Sequence of chain 1.X:
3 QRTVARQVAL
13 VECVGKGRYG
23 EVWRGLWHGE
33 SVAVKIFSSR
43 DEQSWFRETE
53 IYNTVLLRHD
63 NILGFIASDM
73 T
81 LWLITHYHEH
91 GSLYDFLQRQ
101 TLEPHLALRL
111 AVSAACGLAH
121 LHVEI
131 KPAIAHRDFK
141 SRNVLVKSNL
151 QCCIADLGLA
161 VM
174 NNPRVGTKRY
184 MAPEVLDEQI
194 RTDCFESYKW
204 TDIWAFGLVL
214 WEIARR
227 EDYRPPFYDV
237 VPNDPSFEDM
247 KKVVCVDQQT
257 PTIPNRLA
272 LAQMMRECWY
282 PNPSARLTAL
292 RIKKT

Binding-site contacts:
Ligand atom CAJ contacts residue ALA155 of chain 1.X at 3.5 Å (hydrophobic).
Ligand atom CAW contacts residue GLY91 of chain 1.X at 3.5 Å.
Ligand atom CAL contacts residue HIS86 of chain 1.X at 3.6 Å.
Ligand atom CAM contacts residue LEU145 of chain 1.X at 3.4 Å (hydrophobic).
Ligand atom NAR contacts residue LYS37 of chain 1.X at 3.5 Å.
Ligand atom CAO contacts residue HIS90 of chain 1.X at 3.5 Å.
Ligand atom CAF contacts residue HIS88 of chain 1.X at 3.1 Å.
Ligand atom CAJ contacts residue LEU145 of chain 1.X at 3.1 Å (hydrophobic).
Ligand atom CAB contacts residue ARG142 of chain 1.X at 3.5 Å.
Ligand atom NAU contacts residue HIS90 of chain 1.X at 2.9 Å (h-bond).
Ligand atom NAT contacts residue LEU145 of chain 1.X at 3.6 Å.
Ligand atom NAT contacts residue HIS88 of chain 1.X at 3.7 Å.
Ligand atom CAX contacts residue GLU89 of chain 1.X at 3.6 Å.
Ligand atom CAL contacts residue LEU145 of chain 1.X at 3.7 Å (hydrophobic).
Ligand atom CAI contacts residue ASP156 of chain 1.X at 3.7 Å.
Ligand atom CAH contacts residue GLY91 of chain 1.X at 3.3 Å.
Ligand atom CAQ contacts residue GLU89 of chain 1.X at 3.0 Å.
Ligand atom CAF contacts residue GLU89 of chain 1.X at 3.6 Å.
Ligand atom CAH contacts residue GLU89 of chain 1.X at 2.8 Å.
Ligand atom CAO contacts residue GLU89 of chain 1.X at 3.1 Å.
Ligand atom CAI contacts residue ALA155 of chain 1.X at 3.5 Å (hydrophobic).
Ligand atom NAT contacts residue HIS86 of chain 1.X at 3.7 Å.
Ligand atom NAT contacts residue ALA35 of chain 1.X at 3.5 Å.
Ligand atom CAE contacts residue GLY91 of chain 1.X at 2.9 Å.
Ligand atom CAM contacts residue HIS88 of chain 1.X at 3.3 Å.
Ligand atom CAL contacts residue ALA35 of chain 1.X at 3.4 Å (hydrophobic).
Ligand atom CAX contacts residue GLY91 of chain 1.X at 3.4 Å.
Ligand atom CAB contacts residue ALA155 of chain 1.X at 3.1 Å (hydrophobic).
Ligand atom CAF contacts residue GLY91 of chain 1.X at 3.1 Å.
Ligand atom CAZ contacts residue LEU145 of chain 1.X at 3.6 Å (hydrophobic).
Ligand atom CAG contacts residue GLY91 of chain 1.X at 3.2 Å.
Ligand atom CBC contacts residue LEU145 of chain 1.X at 3.2 Å (hydrophobic).
Ligand atom CAC contacts residue LYS37 of chain 1.X at 3.5 Å.
Ligand atom CAA contacts residue ALA155 of chain 1.X at 3.1 Å (hydrophobic).
Ligand atom CAE contacts residue ASP95 of chain 1.X at 3.3 Å.
Ligand atom NAS contacts residue LEU145 of chain 1.X at 3.5 Å.
Ligand atom NBE contacts residue LEU145 of chain 1.X at 3.2 Å.
Ligand atom CAG contacts residue ASP95 of chain 1.X at 3.1 Å.
Ligand atom CAV contacts residue GLY91 of chain 1.X at 2.9 Å.
Ligand atom CAA contacts residue ASN143 of chain 1.X at 3.2 Å.

This protein binds this small molecule.
Small molecule (SMILES): c1ccc2c(-c3cnn4cc(-c5ccc(N6CCNCC6)cc5)cnc34)ccnc2c1